Binding-site contacts:
Ligand atom PB contacts residue LYS523 of chain 1.B at 3.6 Å.
Ligand atom O3A contacts residue GLY522 of chain 1.B at 2.9 Å (h-bond).
Ligand atom N1 contacts residue ILE478 of chain 1.B at 3.4 Å.
Ligand atom O1A contacts residue GLY522 of chain 1.B at 3.1 Å.
Ligand atom N6 contacts residue GLY479 of chain 1.B at 3.3 Å (h-bond).
Ligand atom O2B contacts residue LYS523 of chain 1.B at 2.9 Å (salt-bridge).
Ligand atom N7 contacts residue GLY522 of chain 1.B at 3.4 Å (h-bond).
Ligand atom O3A contacts residue CYS521 of chain 1.B at 3.4 Å (h-bond).
Ligand atom S1G contacts residue GLY520 of chain 1.B at 3.6 Å.
Ligand atom S1G contacts residue ARG765 of chain 1.C at 3.0 Å (salt-bridge).
Ligand atom O2A contacts residue MG1 of chain 1.T at 2.4 Å.
Ligand atom O2G contacts residue MG1 of chain 1.T at 2.2 Å.
Ligand atom C8 contacts residue GLY683 of chain 1.B at 3.6 Å.
Ligand atom S1G contacts residue PRO635 of chain 1.C at 3.6 Å.
Ligand atom C4 contacts residue LEU525 of chain 1.B at 3.6 Å (hydrophobic).
Ligand atom O1A contacts residue LEU525 of chain 1.B at 2.9 Å (h-bond).
Ligand atom N1 contacts residue ASP477 of chain 1.B at 3.5 Å (salt-bridge).
Ligand atom O1B contacts residue MG1 of chain 1.T at 3.6 Å.
Ligand atom C1' contacts residue THR687 of chain 1.B at 3.6 Å.
Ligand atom C8 contacts residue GLY520 of chain 1.B at 3.5 Å.
Ligand atom O2G contacts residue THR524 of chain 1.B at 3.5 Å (h-bond).
Ligand atom O2B contacts residue GLY522 of chain 1.B at 3.5 Å (h-bond).
Ligand atom O3A contacts residue GLY520 of chain 1.B at 3.6 Å.
Ligand atom N1 contacts residue GLY479 of chain 1.B at 3.0 Å (h-bond).
Ligand atom O1B contacts residue LYS523 of chain 1.B at 3.6 Å.
Ligand atom O1A contacts residue THR524 of chain 1.B at 2.8 Å (h-bond).
Ligand atom O4' contacts residue ALA684 of chain 1.B at 3.5 Å.
Ligand atom O3B contacts residue GLY520 of chain 1.B at 2.7 Å (h-bond).
Ligand atom O3G contacts residue ARG765 of chain 1.C at 3.3 Å (salt-bridge).
Ligand atom O1A contacts residue LYS523 of chain 1.B at 3.2 Å (salt-bridge).
Ligand atom O2A contacts residue THR524 of chain 1.B at 3.0 Å (h-bond).
Ligand atom N7 contacts residue CYS521 of chain 1.B at 3.2 Å.
Ligand atom O2' contacts residue THR687 of chain 1.B at 3.5 Å (h-bond).
Ligand atom O1B contacts residue THR524 of chain 1.B at 2.9 Å (h-bond).
Ligand atom O2B contacts residue CYS521 of chain 1.B at 3.5 Å (h-bond).
Ligand atom N3 contacts residue ASN659 of chain 1.B at 3.6 Å (h-bond).
Ligand atom O3G contacts residue ASN623 of chain 1.B at 3.2 Å (h-bond).
Ligand atom N3 contacts residue LEU525 of chain 1.B at 3.6 Å.
Ligand atom O3A contacts residue LYS523 of chain 1.B at 3.5 Å (salt-bridge).
Ligand atom C2 contacts residue ASP477 of chain 1.B at 2.9 Å.

Sequence of chain 1.B:
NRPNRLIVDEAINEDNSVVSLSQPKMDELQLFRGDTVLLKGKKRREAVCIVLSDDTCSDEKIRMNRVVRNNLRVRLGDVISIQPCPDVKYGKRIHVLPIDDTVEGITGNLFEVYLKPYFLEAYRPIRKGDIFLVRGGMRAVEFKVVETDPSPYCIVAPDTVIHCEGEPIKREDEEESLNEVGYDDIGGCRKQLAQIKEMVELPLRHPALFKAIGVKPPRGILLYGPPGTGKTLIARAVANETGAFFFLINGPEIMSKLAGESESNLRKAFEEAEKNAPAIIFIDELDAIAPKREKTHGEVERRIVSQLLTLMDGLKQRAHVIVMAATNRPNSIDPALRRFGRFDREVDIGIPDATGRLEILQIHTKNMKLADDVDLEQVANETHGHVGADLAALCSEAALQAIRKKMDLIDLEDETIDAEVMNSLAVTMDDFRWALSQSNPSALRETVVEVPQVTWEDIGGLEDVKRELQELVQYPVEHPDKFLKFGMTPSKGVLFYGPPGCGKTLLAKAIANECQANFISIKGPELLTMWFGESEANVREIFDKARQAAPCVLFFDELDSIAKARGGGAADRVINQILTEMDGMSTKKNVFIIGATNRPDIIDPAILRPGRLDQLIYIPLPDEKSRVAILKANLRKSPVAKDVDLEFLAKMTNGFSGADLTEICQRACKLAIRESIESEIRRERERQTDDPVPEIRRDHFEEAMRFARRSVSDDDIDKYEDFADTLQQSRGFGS

Sequence of chain 1.C:
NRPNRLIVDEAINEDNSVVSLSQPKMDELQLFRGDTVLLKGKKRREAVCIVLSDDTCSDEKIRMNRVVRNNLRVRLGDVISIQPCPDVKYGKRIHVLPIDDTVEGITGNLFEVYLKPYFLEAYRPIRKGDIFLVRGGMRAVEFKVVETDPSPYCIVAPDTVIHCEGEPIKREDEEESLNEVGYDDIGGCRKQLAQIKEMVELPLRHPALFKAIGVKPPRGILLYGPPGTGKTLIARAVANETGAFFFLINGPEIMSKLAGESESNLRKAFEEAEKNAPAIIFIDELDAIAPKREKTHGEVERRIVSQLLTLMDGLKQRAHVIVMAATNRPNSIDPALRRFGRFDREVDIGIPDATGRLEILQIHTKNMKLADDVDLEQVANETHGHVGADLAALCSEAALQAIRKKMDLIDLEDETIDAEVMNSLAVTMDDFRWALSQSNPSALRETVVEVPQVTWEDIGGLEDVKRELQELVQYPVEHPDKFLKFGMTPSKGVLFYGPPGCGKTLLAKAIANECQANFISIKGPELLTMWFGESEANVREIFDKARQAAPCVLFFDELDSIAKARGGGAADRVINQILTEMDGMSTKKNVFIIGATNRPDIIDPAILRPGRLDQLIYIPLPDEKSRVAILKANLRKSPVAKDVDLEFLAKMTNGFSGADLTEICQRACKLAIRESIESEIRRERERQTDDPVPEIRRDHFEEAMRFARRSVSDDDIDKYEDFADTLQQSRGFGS

This small molecule binds to this protein.
Small molecule (SMILES): Nc1ncnc2c1ncn2[C@@H]1O[C@H](COP(=O)(O)OP(=O)(O)OP(O)(O)=S)[C@@H](O)[C@H]1O